A small-molecule ligand and the protein it binds are described below.
Small molecule (SMILES): CC(=O)N[C@H]1[C@H](O[C@H]2[C@H](O)[C@@H](NC(C)=O)CO[C@@H]2CO)O[C@H](CO)[C@@H](O)[C@@H]1O

Sequence of chain 1.A:
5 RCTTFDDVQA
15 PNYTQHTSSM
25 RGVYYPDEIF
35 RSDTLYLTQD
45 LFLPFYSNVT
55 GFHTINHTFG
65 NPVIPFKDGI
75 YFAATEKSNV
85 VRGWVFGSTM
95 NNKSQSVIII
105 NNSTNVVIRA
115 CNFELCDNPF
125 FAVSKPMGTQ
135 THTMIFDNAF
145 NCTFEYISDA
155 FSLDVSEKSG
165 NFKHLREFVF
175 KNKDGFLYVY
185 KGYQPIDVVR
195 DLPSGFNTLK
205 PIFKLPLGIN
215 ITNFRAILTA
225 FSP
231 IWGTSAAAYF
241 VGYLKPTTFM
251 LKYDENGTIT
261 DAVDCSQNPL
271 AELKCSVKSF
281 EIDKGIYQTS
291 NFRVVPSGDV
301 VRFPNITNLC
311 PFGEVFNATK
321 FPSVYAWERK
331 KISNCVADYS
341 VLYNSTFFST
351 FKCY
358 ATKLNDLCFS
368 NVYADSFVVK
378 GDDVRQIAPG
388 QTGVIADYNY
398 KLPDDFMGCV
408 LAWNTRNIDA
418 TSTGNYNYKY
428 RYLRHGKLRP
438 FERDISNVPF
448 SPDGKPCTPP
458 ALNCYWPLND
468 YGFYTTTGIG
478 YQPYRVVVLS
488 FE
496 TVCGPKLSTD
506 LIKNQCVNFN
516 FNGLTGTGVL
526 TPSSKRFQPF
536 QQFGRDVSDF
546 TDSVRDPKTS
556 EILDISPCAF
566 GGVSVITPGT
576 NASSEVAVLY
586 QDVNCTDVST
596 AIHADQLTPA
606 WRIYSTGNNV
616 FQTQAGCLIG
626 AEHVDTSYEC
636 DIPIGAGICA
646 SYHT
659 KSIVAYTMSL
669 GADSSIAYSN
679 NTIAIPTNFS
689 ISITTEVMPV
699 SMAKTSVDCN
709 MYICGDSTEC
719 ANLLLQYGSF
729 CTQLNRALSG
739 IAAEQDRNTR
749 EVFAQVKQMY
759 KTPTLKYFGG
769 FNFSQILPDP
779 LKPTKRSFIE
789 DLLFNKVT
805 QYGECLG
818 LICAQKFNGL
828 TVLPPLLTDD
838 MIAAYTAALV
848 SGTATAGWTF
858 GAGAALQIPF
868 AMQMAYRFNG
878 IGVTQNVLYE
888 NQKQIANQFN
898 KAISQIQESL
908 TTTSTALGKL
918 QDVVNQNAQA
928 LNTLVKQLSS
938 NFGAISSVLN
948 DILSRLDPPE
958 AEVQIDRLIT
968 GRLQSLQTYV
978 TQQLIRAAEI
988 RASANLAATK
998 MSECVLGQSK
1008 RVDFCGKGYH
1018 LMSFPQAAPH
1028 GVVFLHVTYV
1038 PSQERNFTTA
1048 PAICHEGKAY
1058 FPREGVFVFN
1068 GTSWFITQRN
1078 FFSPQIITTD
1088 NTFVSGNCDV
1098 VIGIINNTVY

Binding-site contacts:
Ligand atom O7 contacts residue TYR765 of chain 1.A at 4.5 Å.
Ligand atom C3 contacts residue ASN770 of chain 1.A at 3.8 Å.
Ligand atom O5 contacts residue ASN770 of chain 1.A at 2.3 Å (h-bond).
Ligand atom C8 contacts residue LYS764 of chain 1.A at 4.1 Å.
Ligand atom C8 contacts residue ASN770 of chain 1.A at 3.7 Å.
Ligand atom N2 contacts residue ASN770 of chain 1.A at 3.0 Å (h-bond).
Ligand atom C2 contacts residue ASN770 of chain 1.A at 2.5 Å.
Ligand atom C6 contacts residue GLN773 of chain 1.A at 3.9 Å.
Ligand atom C5 contacts residue SER772 of chain 1.A at 4.0 Å.
Ligand atom C8 contacts residue TYR765 of chain 1.A at 3.6 Å (hydrophobic).
Ligand atom C1 contacts residue ASN770 of chain 1.A at 1.4 Å.
Ligand atom C4 contacts residue ASN770 of chain 1.A at 4.2 Å.
Ligand atom O7 contacts residue ASN770 of chain 1.A at 3.1 Å (h-bond).
Ligand atom C5 contacts residue GLN773 of chain 1.A at 4.2 Å.
Ligand atom C7 contacts residue ASN770 of chain 1.A at 3.2 Å.
Ligand atom C1 contacts residue SER772 of chain 1.A at 3.8 Å.
Ligand atom C5 contacts residue ASN770 of chain 1.A at 3.6 Å.
Ligand atom O5 contacts residue SER772 of chain 1.A at 4.2 Å.
Ligand atom C8 contacts residue PHE786 of chain 1.A at 3.6 Å (hydrophobic).
Ligand atom O6 contacts residue GLN773 of chain 1.A at 3.4 Å (h-bond).